A small-molecule ligand and the protein it binds are described below.
Small molecule (SMILES): C=C/C=C\C[C@@H](C)[C@@H](O)[C@H]1C(=O)N[C@@H](CC)C(=O)N(C)CC(=O)N(C)[C@@H](CC(C)C)C(=O)N[C@@H](C(C)C)C(=O)N(C)[C@@H](CC(C)C)C(=O)N[C@@H](C)C(=O)N[C@H](C)C(=O)N(C)[C@@H](CC(C)C)C(=O)N(C)[C@@H](CC(C)C)C(=O)N(C)[C@@H](C(C)C)C(=O)N1C

Sequence of chain 1.S:
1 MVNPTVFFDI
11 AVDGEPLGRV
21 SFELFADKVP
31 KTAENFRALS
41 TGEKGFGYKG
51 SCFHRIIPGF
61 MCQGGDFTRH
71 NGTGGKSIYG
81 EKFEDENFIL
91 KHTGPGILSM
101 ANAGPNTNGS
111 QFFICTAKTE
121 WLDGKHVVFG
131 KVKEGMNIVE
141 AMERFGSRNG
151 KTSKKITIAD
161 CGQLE

Binding-site contacts:
Ligand atom CD1 contacts residue TRP121 of chain 1.S at 3.8 Å (hydrophobic).
Ligand atom CZ contacts residue ALA103 of chain 1.S at 3.8 Å (hydrophobic).
Ligand atom O contacts residue ARG55 of chain 1.S at 2.8 Å (salt-bridge).
Ligand atom CB contacts residue TRP121 of chain 1.S at 3.8 Å (hydrophobic).
Ligand atom O contacts residue GLN63 of chain 1.S at 3.1 Å (h-bond).
Ligand atom O contacts residue PHE60 of chain 1.S at 3.1 Å.
Ligand atom CN contacts residue GLY72 of chain 1.S at 3.4 Å.
Ligand atom CB contacts residue GLY72 of chain 1.S at 3.6 Å.
Ligand atom CG contacts residue GLN111 of chain 1.S at 3.5 Å.
Ligand atom C contacts residue ASN102 of chain 1.S at 3.3 Å.
Ligand atom CA contacts residue ARG55 of chain 1.S at 3.8 Å.
Ligand atom CN contacts residue ARG55 of chain 1.S at 3.5 Å.
Ligand atom CB contacts residue PHE113 of chain 1.S at 3.7 Å (hydrophobic).
Ligand atom O contacts residue ALA103 of chain 1.S at 3.6 Å.
Ligand atom C contacts residue GLY72 of chain 1.S at 3.1 Å.
Ligand atom CD2 contacts residue PHE60 of chain 1.S at 3.8 Å (hydrophobic).
Ligand atom CG1 contacts residue ALA101 of chain 1.S at 3.7 Å (hydrophobic).
Ligand atom O contacts residue TRP121 of chain 1.S at 2.8 Å (h-bond).
Ligand atom CG contacts residue ASN102 of chain 1.S at 3.7 Å.
Ligand atom CA contacts residue ASN102 of chain 1.S at 3.0 Å.
Ligand atom O contacts residue ALA101 of chain 1.S at 3.5 Å.
Ligand atom CB contacts residue ASN102 of chain 1.S at 3.3 Å.
Ligand atom O contacts residue ASN102 of chain 1.S at 3.4 Å (h-bond).
Ligand atom CG2 contacts residue PHE60 of chain 1.S at 3.6 Å (hydrophobic).
Ligand atom CB contacts residue PHE60 of chain 1.S at 3.8 Å (hydrophobic).
Ligand atom CN contacts residue LEU122 of chain 1.S at 3.7 Å (hydrophobic).
Ligand atom CA contacts residue GLY72 of chain 1.S at 3.2 Å.
Ligand atom CG contacts residue ALA101 of chain 1.S at 3.7 Å (hydrophobic).
Ligand atom C contacts residue PHE60 of chain 1.S at 3.6 Å (hydrophobic).
Ligand atom CN contacts residue ARG55 of chain 1.S at 3.5 Å.
Ligand atom CG1 contacts residue GLN63 of chain 1.S at 3.3 Å.
Ligand atom O contacts residue HIS126 of chain 1.S at 3.2 Å.
Ligand atom O contacts residue GLY72 of chain 1.S at 3.7 Å.
Ligand atom CN contacts residue HIS126 of chain 1.S at 3.3 Å.
Ligand atom CB contacts residue GLN111 of chain 1.S at 3.6 Å.
Ligand atom CG2 contacts residue PHE113 of chain 1.S at 3.7 Å (hydrophobic).
Ligand atom N contacts residue ASN102 of chain 1.S at 2.9 Å (h-bond).
Ligand atom N contacts residue GLY72 of chain 1.S at 3.1 Å (h-bond).
Ligand atom CD1 contacts residue ASN102 of chain 1.S at 3.5 Å.
Ligand atom CG1 contacts residue PHE113 of chain 1.S at 3.5 Å (hydrophobic).